Sequence of chain 1.C:
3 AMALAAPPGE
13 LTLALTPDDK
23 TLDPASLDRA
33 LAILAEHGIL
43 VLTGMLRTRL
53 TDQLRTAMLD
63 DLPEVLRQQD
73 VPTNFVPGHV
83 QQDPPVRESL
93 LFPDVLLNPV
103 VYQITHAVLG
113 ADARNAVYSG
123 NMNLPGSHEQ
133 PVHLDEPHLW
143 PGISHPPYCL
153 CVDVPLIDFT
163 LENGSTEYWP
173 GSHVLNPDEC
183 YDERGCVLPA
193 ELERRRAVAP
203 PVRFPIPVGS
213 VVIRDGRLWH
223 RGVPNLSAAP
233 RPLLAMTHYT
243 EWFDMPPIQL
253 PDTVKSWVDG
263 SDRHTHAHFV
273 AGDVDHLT

A small-molecule ligand and the protein it binds are described below.
Small molecule (SMILES): NC[C@H]1O[C@H](O[C@H]2[C@H](O)[C@@H](O)[C@H](N)C[C@@H]2N)[C@H](N)[C@@H](O)[C@@H]1O

Binding-site contacts:
Ligand atom C3 contacts residue ASN123 of chain 1.C at 3.9 Å.
Ligand atom C9 contacts residue ASP137 of chain 1.C at 3.8 Å.
Ligand atom N2 contacts residue GLU138 of chain 1.C at 3.1 Å (salt-bridge).
Ligand atom N3 contacts residue CYS153 of chain 1.C at 2.5 Å (h-bond).
Ligand atom N1 contacts residue MET247 of chain 1.C at 4.1 Å.
Ligand atom C6 contacts residue ALA237 of chain 1.C at 4.3 Å (hydrophobic).
Ligand atom C7 contacts residue GLU138 of chain 1.C at 4.2 Å.
Ligand atom C6A contacts residue GLU138 of chain 1.C at 3.8 Å.
Ligand atom O4 contacts residue ASN123 of chain 1.C at 3.9 Å.
Ligand atom O4 contacts residue GLN83 of chain 1.C at 4.1 Å.
Ligand atom C5 contacts residue ASP137 of chain 1.C at 3.6 Å.
Ligand atom C6 contacts residue ASP137 of chain 1.C at 3.3 Å.
Ligand atom C4A contacts residue ASP137 of chain 1.C at 3.6 Å.
Ligand atom C6 contacts residue CYS153 of chain 1.C at 3.8 Å (hydrophobic).
Ligand atom C6 contacts residue THR239 of chain 1.C at 4.0 Å.
Ligand atom O3 contacts residue ASN123 of chain 1.C at 2.8 Å (h-bond).
Ligand atom C2 contacts residue GLN83 of chain 1.C at 4.0 Å.
Ligand atom O4A contacts residue GLU138 of chain 1.C at 4.2 Å.
Ligand atom N3 contacts residue ASP137 of chain 1.C at 2.9 Å (salt-bridge).
Ligand atom C4 contacts residue ALA237 of chain 1.C at 4.2 Å (hydrophobic).
Ligand atom O3A contacts residue ASP137 of chain 1.C at 2.9 Å (salt-bridge).
Ligand atom O3 contacts residue ASN76 of chain 1.C at 4.1 Å.
Ligand atom N3 contacts residue THR239 of chain 1.C at 3.6 Å (h-bond).
Ligand atom C4 contacts residue ASP137 of chain 1.C at 4.3 Å.
Ligand atom C3 contacts residue GLN83 of chain 1.C at 3.4 Å.
Ligand atom O4A contacts residue ASP137 of chain 1.C at 3.9 Å.
Ligand atom O3 contacts residue GLN83 of chain 1.C at 2.5 Å (h-bond).
Ligand atom N2 contacts residue THR239 of chain 1.C at 4.3 Å.
Ligand atom N4 contacts residue ASN76 of chain 1.C at 3.6 Å.
Ligand atom C5A contacts residue ASP137 of chain 1.C at 3.6 Å.
Ligand atom C5A contacts residue GLU138 of chain 1.C at 3.6 Å.
Ligand atom O4 contacts residue ALA237 of chain 1.C at 3.0 Å.
Ligand atom C1 contacts residue ASP137 of chain 1.C at 3.6 Å.
Ligand atom O5 contacts residue ASP137 of chain 1.C at 2.9 Å (salt-bridge).
Ligand atom N1 contacts residue GLU138 of chain 1.C at 3.1 Å (salt-bridge).
Ligand atom N3 contacts residue ARG216 of chain 1.C at 4.1 Å.
Ligand atom C4 contacts residue ASN123 of chain 1.C at 3.8 Å.
Ligand atom N2 contacts residue TYR241 of chain 1.C at 3.4 Å (h-bond).
Ligand atom C8 contacts residue GLU138 of chain 1.C at 4.1 Å.
Ligand atom N4 contacts residue GLN83 of chain 1.C at 3.4 Å (h-bond).